Sequence of chain 1.B:
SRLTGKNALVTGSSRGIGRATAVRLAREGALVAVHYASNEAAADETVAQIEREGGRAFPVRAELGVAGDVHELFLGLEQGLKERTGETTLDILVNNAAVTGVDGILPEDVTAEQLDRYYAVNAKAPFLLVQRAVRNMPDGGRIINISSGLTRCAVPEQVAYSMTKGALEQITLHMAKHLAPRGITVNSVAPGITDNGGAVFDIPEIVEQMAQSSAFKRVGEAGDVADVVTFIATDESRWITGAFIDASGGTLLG

A protein and the small-molecule ligand that binds it are described below.
Small molecule (SMILES): COc1cccc2c1C(=O)c1ccc3c(c1C2=O)C(=O)C[C@](C)(O)C3

Binding-site contacts:
Ligand atom C19 contacts residue TYR162 of chain 1.B at 3.7 Å (hydrophobic).
Ligand atom C6 contacts residue LEU151 of chain 1.B at 3.6 Å (hydrophobic).
Ligand atom C1 contacts residue GLY193 of chain 1.B at 3.9 Å.
Ligand atom C3 contacts residue CYS154 of chain 1.B at 3.6 Å (hydrophobic).
Ligand atom O5 contacts residue CYS154 of chain 1.B at 3.9 Å.
Ligand atom O2 contacts residue GLY193 of chain 1.B at 3.6 Å.
Ligand atom C18 contacts residue LEU151 of chain 1.B at 3.8 Å (hydrophobic).
Ligand atom C4 contacts residue LEU151 of chain 1.B at 3.8 Å (hydrophobic).
Ligand atom C18 contacts residue NAP1 of chain 1.R at 3.2 Å.
Ligand atom C1 contacts residue LEU151 of chain 1.B at 3.6 Å (hydrophobic).
Ligand atom C5 contacts residue LEU151 of chain 1.B at 3.6 Å (hydrophobic).
Ligand atom O2 contacts residue SER149 of chain 1.B at 3.3 Å (h-bond).
Ligand atom C9 contacts residue LEU151 of chain 1.B at 3.6 Å (hydrophobic).
Ligand atom C9 contacts residue ILE194 of chain 1.B at 3.9 Å (hydrophobic).
Ligand atom O3 contacts residue SER149 of chain 1.B at 2.7 Å (h-bond).
Ligand atom O4 contacts residue THR101 of chain 1.B at 2.5 Å (h-bond).
Ligand atom O3 contacts residue LEU151 of chain 1.B at 3.4 Å.
Ligand atom C4 contacts residue THR252 of chain 1.B at 3.8 Å.
Ligand atom C3 contacts residue THR252 of chain 1.B at 3.1 Å.
Ligand atom O2 contacts residue PRO192 of chain 1.B at 3.7 Å.
Ligand atom C16 contacts residue THR101 of chain 1.B at 3.5 Å.
Ligand atom C14 contacts residue LEU151 of chain 1.B at 3.7 Å (hydrophobic).
Ligand atom C19 contacts residue GLN159 of chain 1.B at 3.4 Å.
Ligand atom C7 contacts residue LEU151 of chain 1.B at 3.9 Å (hydrophobic).
Ligand atom C8 contacts residue ILE194 of chain 1.B at 3.6 Å (hydrophobic).
Ligand atom C1 contacts residue GLY150 of chain 1.B at 3.7 Å.
Ligand atom C19 contacts residue THR101 of chain 1.B at 3.3 Å.
Ligand atom C2 contacts residue THR252 of chain 1.B at 3.2 Å.
Ligand atom C17 contacts residue NAP1 of chain 1.R at 3.4 Å.
Ligand atom C17 contacts residue TYR162 of chain 1.B at 3.5 Å (hydrophobic).
Ligand atom C2 contacts residue GLY150 of chain 1.B at 3.6 Å.
Ligand atom O3 contacts residue TYR162 of chain 1.B at 3.3 Å (h-bond).
Ligand atom O2 contacts residue ILE194 of chain 1.B at 3.9 Å.
Ligand atom C2 contacts residue LEU151 of chain 1.B at 3.8 Å (hydrophobic).
Ligand atom C10 contacts residue LEU151 of chain 1.B at 3.6 Å (hydrophobic).
Ligand atom C20 contacts residue CYS154 of chain 1.B at 2.9 Å (hydrophobic).
Ligand atom C7 contacts residue ILE194 of chain 1.B at 3.8 Å (hydrophobic).
Ligand atom O1 contacts residue ILE194 of chain 1.B at 3.8 Å.
Ligand atom O3 contacts residue NAP1 of chain 1.R at 3.0 Å.
Ligand atom O2 contacts residue NAP1 of chain 1.R at 3.4 Å.